Sequence of chain 1.A:
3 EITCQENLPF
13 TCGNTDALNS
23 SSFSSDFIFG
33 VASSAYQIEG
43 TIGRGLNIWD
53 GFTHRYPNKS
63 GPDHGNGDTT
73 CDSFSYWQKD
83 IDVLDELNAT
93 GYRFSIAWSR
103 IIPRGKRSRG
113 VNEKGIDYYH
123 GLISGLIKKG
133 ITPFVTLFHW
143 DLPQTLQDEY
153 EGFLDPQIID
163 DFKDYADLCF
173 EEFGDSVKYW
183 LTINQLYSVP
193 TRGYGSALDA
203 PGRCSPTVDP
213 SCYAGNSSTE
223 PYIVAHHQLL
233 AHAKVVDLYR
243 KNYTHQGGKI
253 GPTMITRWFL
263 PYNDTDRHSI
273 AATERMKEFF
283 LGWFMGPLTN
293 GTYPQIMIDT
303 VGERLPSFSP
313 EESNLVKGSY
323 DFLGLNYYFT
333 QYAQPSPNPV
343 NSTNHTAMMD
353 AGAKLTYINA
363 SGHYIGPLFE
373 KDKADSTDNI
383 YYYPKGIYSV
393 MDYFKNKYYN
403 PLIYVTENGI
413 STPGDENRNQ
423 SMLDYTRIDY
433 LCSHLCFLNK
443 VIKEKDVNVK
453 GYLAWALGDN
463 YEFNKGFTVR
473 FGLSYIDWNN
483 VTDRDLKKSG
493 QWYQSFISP

A small-molecule ligand and the protein it binds are described below.
Small molecule (SMILES): CC(=O)N[C@@H]1[C@@H](O)[C@H](O)[C@@H](CO)O[C@H]1O

Binding-site contacts:
Ligand atom O7 contacts residue ASN244 of chain 1.A at 4.0 Å.
Ligand atom O5 contacts residue ASN244 of chain 1.A at 2.4 Å (h-bond).
Ligand atom C1 contacts residue ASN244 of chain 1.A at 1.8 Å.
Ligand atom C8 contacts residue LYS165 of chain 1.A at 2.7 Å.
Ligand atom O7 contacts residue LYS243 of chain 1.A at 4.1 Å.
Ligand atom N2 contacts residue LEU240 of chain 1.A at 4.2 Å.
Ligand atom C7 contacts residue ASN244 of chain 1.A at 3.7 Å.
Ligand atom C7 contacts residue LYS165 of chain 1.A at 3.7 Å.
Ligand atom C8 contacts residue LEU240 of chain 1.A at 3.5 Å (hydrophobic).
Ligand atom O7 contacts residue ASP239 of chain 1.A at 4.0 Å.
Ligand atom N2 contacts residue LYS165 of chain 1.A at 4.4 Å.
Ligand atom C8 contacts residue ASP239 of chain 1.A at 4.0 Å.
Ligand atom C3 contacts residue ASN244 of chain 1.A at 3.9 Å.
Ligand atom C5 contacts residue ASN244 of chain 1.A at 3.7 Å.
Ligand atom C2 contacts residue ASN244 of chain 1.A at 2.7 Å.
Ligand atom C7 contacts residue ASP239 of chain 1.A at 4.5 Å.
Ligand atom C7 contacts residue LEU240 of chain 1.A at 3.9 Å (hydrophobic).
Ligand atom N2 contacts residue ASN244 of chain 1.A at 3.0 Å (h-bond).
Ligand atom C4 contacts residue ASN244 of chain 1.A at 4.2 Å.